A protein and the small-molecule ligand that binds it are described below.
Small molecule (SMILES): CC(=O)N[C@H]1[C@H](O[C@H]2[C@H](O)[C@@H](NC(C)=O)CO[C@@H]2CO)O[C@H](CO)[C@@H](O[C@@H]2O[C@H](CO[C@H]3O[C@H](CO[C@H]4O[C@H](CO)[C@@H](O)[C@H](O)[C@@H]4O)[C@@H](O)[C@H](O)[C@@H]3O)[C@@H](O)[C@H](O)[C@@H]2O)[C@@H]1O

Binding-site contacts:
Ligand atom C4 contacts residue LYS133 of chain 2.D at 4.5 Å.
Ligand atom C1 contacts residue ASN122 of chain 2.D at 1.5 Å.
Ligand atom C7 contacts residue ASN122 of chain 2.D at 4.3 Å.
Ligand atom C5 contacts residue LYS133 of chain 2.D at 3.7 Å.
Ligand atom C6 contacts residue LYS133 of chain 2.D at 3.4 Å.
Ligand atom C1 contacts residue LYS133 of chain 2.D at 3.4 Å.
Ligand atom C2 contacts residue LYS133 of chain 2.D at 4.2 Å.
Ligand atom N2 contacts residue ASN122 of chain 2.D at 3.2 Å (h-bond).
Ligand atom O5 contacts residue ASN122 of chain 2.D at 2.3 Å (h-bond).
Ligand atom C5 contacts residue ASN122 of chain 2.D at 3.5 Å.
Ligand atom C3 contacts residue ASN122 of chain 2.D at 3.9 Å.
Ligand atom C3 contacts residue LYS133 of chain 2.D at 4.2 Å.
Ligand atom O5 contacts residue LYS133 of chain 2.D at 3.5 Å (salt-bridge).
Ligand atom C4 contacts residue ASN122 of chain 2.D at 4.3 Å.
Ligand atom O6 contacts residue LYS133 of chain 2.D at 2.5 Å (salt-bridge).
Ligand atom C2 contacts residue ASN122 of chain 2.D at 2.7 Å.
Ligand atom O7 contacts residue LYS133 of chain 2.D at 4.2 Å.
Ligand atom C8 contacts residue GLN100 of chain 2.D at 3.4 Å.

Sequence of chain 2.D:
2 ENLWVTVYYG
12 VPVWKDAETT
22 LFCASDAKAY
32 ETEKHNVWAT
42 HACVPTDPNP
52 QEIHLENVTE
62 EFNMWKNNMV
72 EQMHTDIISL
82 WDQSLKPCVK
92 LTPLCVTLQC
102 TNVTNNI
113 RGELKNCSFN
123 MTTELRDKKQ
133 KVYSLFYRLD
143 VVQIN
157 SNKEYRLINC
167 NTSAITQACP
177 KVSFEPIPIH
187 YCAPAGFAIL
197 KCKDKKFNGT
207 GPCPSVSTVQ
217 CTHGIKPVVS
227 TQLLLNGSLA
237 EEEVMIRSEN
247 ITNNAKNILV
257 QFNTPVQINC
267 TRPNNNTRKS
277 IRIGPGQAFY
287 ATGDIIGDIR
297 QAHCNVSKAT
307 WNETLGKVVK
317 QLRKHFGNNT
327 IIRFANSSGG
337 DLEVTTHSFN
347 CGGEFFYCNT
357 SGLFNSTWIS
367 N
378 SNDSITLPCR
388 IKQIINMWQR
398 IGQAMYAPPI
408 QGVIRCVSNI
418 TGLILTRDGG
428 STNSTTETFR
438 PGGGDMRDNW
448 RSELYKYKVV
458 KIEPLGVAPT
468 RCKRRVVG